Sequence of chain 54.C:
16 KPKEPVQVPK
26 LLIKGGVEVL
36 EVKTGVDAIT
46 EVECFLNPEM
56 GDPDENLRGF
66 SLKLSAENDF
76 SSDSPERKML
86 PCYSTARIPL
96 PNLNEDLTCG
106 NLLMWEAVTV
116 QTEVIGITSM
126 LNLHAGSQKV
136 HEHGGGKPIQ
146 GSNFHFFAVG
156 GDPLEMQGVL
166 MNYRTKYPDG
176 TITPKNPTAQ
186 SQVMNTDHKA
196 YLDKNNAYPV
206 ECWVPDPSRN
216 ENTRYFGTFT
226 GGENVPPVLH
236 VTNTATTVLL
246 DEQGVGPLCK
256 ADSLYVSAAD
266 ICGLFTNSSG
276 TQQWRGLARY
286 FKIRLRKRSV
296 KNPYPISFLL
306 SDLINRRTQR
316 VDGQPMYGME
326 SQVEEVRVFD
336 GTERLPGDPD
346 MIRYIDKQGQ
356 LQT

Binding-site contacts:
Ligand atom C11 contacts residue PHE65 of chain 54.B at 3.8 Å (hydrophobic).
Ligand atom C11 contacts residue GLN278 of chain 54.B at 3.5 Å.
Ligand atom C10 contacts residue ASN272 of chain 54.B at 4.0 Å.
Ligand atom C10 contacts residue PHE75 of chain 54.C at 3.1 Å (hydrophobic).
Ligand atom O8 contacts residue GLN278 of chain 54.B at 3.5 Å (h-bond).
Ligand atom O1B contacts residue THR276 of chain 54.B at 3.7 Å.
Ligand atom C1 contacts residue LYS68 of chain 54.B at 3.6 Å.
Ligand atom N5 contacts residue ASN272 of chain 54.B at 3.2 Å (h-bond).
Ligand atom O9 contacts residue GLN278 of chain 54.B at 4.0 Å.
Ligand atom C11 contacts residue ASN272 of chain 54.B at 3.6 Å.
Ligand atom C4 contacts residue ASN272 of chain 54.B at 4.1 Å.
Ligand atom C11 contacts residue HIS138 of chain 54.A at 3.5 Å.
Ligand atom N5 contacts residue GLN278 of chain 54.B at 3.9 Å.
Ligand atom C10 contacts residue GLN278 of chain 54.B at 4.0 Å.
Ligand atom O1A contacts residue LYS68 of chain 54.B at 2.9 Å.
Ligand atom O1B contacts residue LYS68 of chain 54.B at 3.9 Å.
Ligand atom C8 contacts residue GLN278 of chain 54.B at 3.6 Å.
Ligand atom C6 contacts residue ASN272 of chain 54.B at 3.6 Å.
Ligand atom C11 contacts residue PHE270 of chain 54.B at 3.8 Å (hydrophobic).
Ligand atom C11 contacts residue LEU62 of chain 54.B at 4.1 Å (hydrophobic).
Ligand atom C7 contacts residue GLN278 of chain 54.B at 3.8 Å.
Ligand atom C9 contacts residue LYS68 of chain 54.B at 3.8 Å.
Ligand atom O1B contacts residue ASN272 of chain 54.B at 3.4 Å (h-bond).
Ligand atom O10 contacts residue PHE75 of chain 54.C at 3.0 Å.
Ligand atom C1 contacts residue ASN272 of chain 54.B at 3.8 Å.
Ligand atom O1A contacts residue SER274 of chain 54.B at 2.6 Å (h-bond).
Ligand atom C9 contacts residue LEU67 of chain 54.B at 4.1 Å (hydrophobic).
Ligand atom C1 contacts residue SER274 of chain 54.B at 3.7 Å.
Ligand atom C9 contacts residue GLN278 of chain 54.B at 3.2 Å.
Ligand atom O9 contacts residue LEU67 of chain 54.B at 3.3 Å.
Ligand atom O9 contacts residue LYS68 of chain 54.B at 2.9 Å (salt-bridge).
Ligand atom O8 contacts residue ASN272 of chain 54.B at 3.5 Å (h-bond).
Ligand atom O8 contacts residue LYS68 of chain 54.B at 3.4 Å.
Ligand atom C11 contacts residue PHE75 of chain 54.C at 2.3 Å (hydrophobic).
Ligand atom O10 contacts residue LEU62 of chain 54.B at 4.0 Å.
Ligand atom O1B contacts residue SER274 of chain 54.B at 4.1 Å.
Ligand atom C5 contacts residue ASN272 of chain 54.B at 4.1 Å.
Ligand atom C11 contacts residue SER274 of chain 54.B at 4.0 Å.
Ligand atom C11 contacts residue THR276 of chain 54.B at 3.3 Å.
Ligand atom O7 contacts residue LEU62 of chain 54.B at 3.8 Å.

Sequence of chain 54.A:
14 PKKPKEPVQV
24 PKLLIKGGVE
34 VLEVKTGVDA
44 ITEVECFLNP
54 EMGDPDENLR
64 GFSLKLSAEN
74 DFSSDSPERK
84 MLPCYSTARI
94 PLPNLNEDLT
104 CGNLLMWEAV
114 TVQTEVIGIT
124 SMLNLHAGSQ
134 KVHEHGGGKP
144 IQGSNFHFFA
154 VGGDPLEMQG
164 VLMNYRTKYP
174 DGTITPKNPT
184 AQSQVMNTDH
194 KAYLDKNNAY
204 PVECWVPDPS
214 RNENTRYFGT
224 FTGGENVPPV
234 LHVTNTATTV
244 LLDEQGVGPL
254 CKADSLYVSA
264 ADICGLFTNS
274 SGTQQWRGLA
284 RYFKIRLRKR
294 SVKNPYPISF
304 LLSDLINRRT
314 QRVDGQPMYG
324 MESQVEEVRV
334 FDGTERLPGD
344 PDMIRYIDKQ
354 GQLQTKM

This protein binds this small molecule.
Small molecule (SMILES): CC(=O)N[C@H]1[C@H]([C@H](O)[C@H](O)CO)O[C@@](O[C@H](CO)[C@@H](O)[C@@H]2O[C@@H](C(=O)O)C[C@H](O)[C@H]2NC(C)=O)(C(=O)O)C[C@@H]1O

Sequence of chain 54.B:
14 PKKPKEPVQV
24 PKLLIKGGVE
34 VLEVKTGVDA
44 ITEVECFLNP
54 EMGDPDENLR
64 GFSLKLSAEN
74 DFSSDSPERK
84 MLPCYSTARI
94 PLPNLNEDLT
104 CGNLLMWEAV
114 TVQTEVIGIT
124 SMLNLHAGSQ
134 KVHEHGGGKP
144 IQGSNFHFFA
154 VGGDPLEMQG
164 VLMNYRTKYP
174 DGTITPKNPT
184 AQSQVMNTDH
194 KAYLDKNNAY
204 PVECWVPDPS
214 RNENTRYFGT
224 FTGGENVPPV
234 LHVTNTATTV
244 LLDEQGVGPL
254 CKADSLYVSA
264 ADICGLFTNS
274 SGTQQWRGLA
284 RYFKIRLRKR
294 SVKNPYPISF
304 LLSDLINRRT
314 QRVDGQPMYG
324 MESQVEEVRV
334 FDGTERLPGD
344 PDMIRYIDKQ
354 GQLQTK